Sequence of chain 1.B:
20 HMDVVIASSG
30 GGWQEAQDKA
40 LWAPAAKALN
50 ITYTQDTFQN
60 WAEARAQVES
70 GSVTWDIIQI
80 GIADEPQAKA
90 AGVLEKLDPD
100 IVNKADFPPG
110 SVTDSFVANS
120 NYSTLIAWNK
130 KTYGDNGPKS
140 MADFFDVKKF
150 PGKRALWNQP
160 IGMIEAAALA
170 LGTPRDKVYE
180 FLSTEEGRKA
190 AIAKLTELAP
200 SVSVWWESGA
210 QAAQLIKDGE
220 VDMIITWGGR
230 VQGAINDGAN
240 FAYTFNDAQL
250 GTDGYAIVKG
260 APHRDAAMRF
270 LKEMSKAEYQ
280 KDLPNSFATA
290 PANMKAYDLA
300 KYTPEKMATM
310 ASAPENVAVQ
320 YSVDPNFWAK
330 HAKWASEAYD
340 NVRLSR

This protein binds this small molecule.
Small molecule (SMILES): O=C(O)CC[C@H](NCC(=O)[C@@H](O)[C@H](O)[C@H](O)CO)C(=O)O

Binding-site contacts:
Ligand atom OAS contacts residue TRP156 of chain 1.B at 3.7 Å.
Ligand atom OAT contacts residue GLN78 of chain 1.B at 2.8 Å (h-bond).
Ligand atom CB contacts residue ASP252 of chain 1.B at 3.2 Å.
Ligand atom O contacts residue TRP226 of chain 1.B at 3.4 Å.
Ligand atom OAR contacts residue TRP32 of chain 1.B at 3.7 Å.
Ligand atom CAK contacts residue SER28 of chain 1.B at 3.6 Å.
Ligand atom OE1 contacts residue ASP252 of chain 1.B at 2.8 Å (salt-bridge).
Ligand atom CA contacts residue TRP226 of chain 1.B at 3.6 Å (hydrophobic).
Ligand atom CD contacts residue SER119 of chain 1.B at 3.5 Å.
Ligand atom CA contacts residue ASP252 of chain 1.B at 3.5 Å.
Ligand atom OE2 contacts residue TYR121 of chain 1.B at 3.5 Å.
Ligand atom C contacts residue TRP226 of chain 1.B at 3.2 Å (hydrophobic).
Ligand atom OAN contacts residue GLN78 of chain 1.B at 3.2 Å (h-bond).
Ligand atom CD contacts residue ASP252 of chain 1.B at 3.4 Å.
Ligand atom OE1 contacts residue SER119 of chain 1.B at 2.5 Å (h-bond).
Ligand atom CAH contacts residue ASP252 of chain 1.B at 3.5 Å.
Ligand atom OAS contacts residue GLN58 of chain 1.B at 3.5 Å (h-bond).
Ligand atom OXT contacts residue TRP32 of chain 1.B at 3.3 Å.
Ligand atom OAR contacts residue GLN78 of chain 1.B at 3.1 Å (h-bond).
Ligand atom OE1 contacts residue TRP32 of chain 1.B at 3.3 Å.
Ligand atom N contacts residue ASP252 of chain 1.B at 2.8 Å (salt-bridge).
Ligand atom CD contacts residue THR288 of chain 1.B at 3.5 Å.
Ligand atom OAR contacts residue SER28 of chain 1.B at 2.6 Å (h-bond).
Ligand atom CAJ contacts residue SER28 of chain 1.B at 3.4 Å.
Ligand atom OXT contacts residue ARG229 of chain 1.B at 2.8 Å (salt-bridge).
Ligand atom OXT contacts residue TRP226 of chain 1.B at 3.5 Å.
Ligand atom CAI contacts residue ASP252 of chain 1.B at 3.5 Å.
Ligand atom CG contacts residue ASP252 of chain 1.B at 3.3 Å.
Ligand atom OE2 contacts residue THR288 of chain 1.B at 2.6 Å (h-bond).
Ligand atom OXT contacts residue SER28 of chain 1.B at 3.3 Å (h-bond).
Ligand atom OAQ contacts residue GLN78 of chain 1.B at 3.6 Å (h-bond).
Ligand atom OAQ contacts residue ASP252 of chain 1.B at 2.8 Å (salt-bridge).
Ligand atom CD contacts residue TYR121 of chain 1.B at 3.6 Å (hydrophobic).
Ligand atom CG contacts residue TRP32 of chain 1.B at 3.5 Å (hydrophobic).
Ligand atom CB contacts residue TYR121 of chain 1.B at 3.4 Å (hydrophobic).
Ligand atom C contacts residue ARG229 of chain 1.B at 3.5 Å.
Ligand atom OAN contacts residue PHE57 of chain 1.B at 3.1 Å.
Ligand atom CAM contacts residue GLN58 of chain 1.B at 3.5 Å.
Ligand atom O contacts residue ARG229 of chain 1.B at 2.8 Å (salt-bridge).
Ligand atom OE1 contacts residue TYR121 of chain 1.B at 3.5 Å.